Binding-site contacts:
Ligand atom N13 contacts residue GLU106 of chain 1.A at 2.9 Å (salt-bridge).
Ligand atom C2 contacts residue LEU160 of chain 1.A at 3.6 Å (hydrophobic).
Ligand atom O22 contacts residue ASP171 of chain 1.A at 3.2 Å.
Ligand atom C9 contacts residue GLY111 of chain 1.A at 3.8 Å.
Ligand atom N13 contacts residue LEU160 of chain 1.A at 3.8 Å.
Ligand atom C7 contacts residue VAL31 of chain 1.A at 3.6 Å (hydrophobic).
Ligand atom C19 contacts residue MET105 of chain 1.A at 3.5 Å (hydrophobic).
Ligand atom C16 contacts residue VAL170 of chain 1.A at 3.4 Å (hydrophobic).
Ligand atom C9 contacts residue ASP115 of chain 1.A at 3.5 Å.
Ligand atom C10 contacts residue ASP115 of chain 1.A at 3.7 Å.
Ligand atom C12 contacts residue VAL31 of chain 1.A at 3.5 Å (hydrophobic).
Ligand atom N4 contacts residue LEU160 of chain 1.A at 3.8 Å.
Ligand atom C23 contacts residue MET105 of chain 1.A at 3.8 Å (hydrophobic).
Ligand atom C11 contacts residue VAL31 of chain 1.A at 3.9 Å (hydrophobic).
Ligand atom O21 contacts residue VAL39 of chain 1.A at 3.3 Å.
Ligand atom C6 contacts residue VAL31 of chain 1.A at 3.9 Å (hydrophobic).
Ligand atom C8 contacts residue TYR36 of chain 1.A at 3.7 Å (hydrophobic).
Ligand atom C16 contacts residue TYR36 of chain 1.A at 3.4 Å (hydrophobic).
Ligand atom C10 contacts residue GLY111 of chain 1.A at 3.7 Å.
Ligand atom N4 contacts residue GLU106 of chain 1.A at 3.7 Å.
Ligand atom C5 contacts residue CYS108 of chain 1.A at 3.0 Å (hydrophobic).
Ligand atom N4 contacts residue PHE107 of chain 1.A at 3.8 Å.
Ligand atom C19 contacts residue ALA52 of chain 1.A at 3.9 Å (hydrophobic).
Ligand atom C12 contacts residue CYS108 of chain 1.A at 3.7 Å (hydrophobic).
Ligand atom C18 contacts residue VAL39 of chain 1.A at 3.6 Å (hydrophobic).
Ligand atom O21 contacts residue LYS54 of chain 1.A at 3.3 Å.
Ligand atom C19 contacts residue VAL39 of chain 1.A at 3.5 Å (hydrophobic).
Ligand atom C1 contacts residue VAL31 of chain 1.A at 3.6 Å (hydrophobic).
Ligand atom C3 contacts residue LEU160 of chain 1.A at 3.5 Å (hydrophobic).
Ligand atom C3 contacts residue GLU106 of chain 1.A at 3.7 Å.
Ligand atom N13 contacts residue ALA52 of chain 1.A at 3.5 Å.
Ligand atom O24 contacts residue ASP115 of chain 1.A at 3.3 Å (salt-bridge).
Ligand atom C15 contacts residue VAL170 of chain 1.A at 3.5 Å (hydrophobic).
Ligand atom C18 contacts residue MET105 of chain 1.A at 3.4 Å (hydrophobic).
Ligand atom C3 contacts residue ALA52 of chain 1.A at 3.6 Å (hydrophobic).
Ligand atom C11 contacts residue GLY111 of chain 1.A at 3.9 Å.
Ligand atom N13 contacts residue MET105 of chain 1.A at 3.9 Å.
Ligand atom C8 contacts residue LEU160 of chain 1.A at 3.9 Å (hydrophobic).
Ligand atom N4 contacts residue CYS108 of chain 1.A at 2.9 Å (h-bond).
Ligand atom C15 contacts residue TYR36 of chain 1.A at 3.5 Å (hydrophobic).

The protein below binds the small molecule below.
Small molecule (SMILES): CS(=O)(=O)c1ccc(-c2cc(-c3ccc(O)cc3)cnc2N)cc1

Sequence of chain 1.A:
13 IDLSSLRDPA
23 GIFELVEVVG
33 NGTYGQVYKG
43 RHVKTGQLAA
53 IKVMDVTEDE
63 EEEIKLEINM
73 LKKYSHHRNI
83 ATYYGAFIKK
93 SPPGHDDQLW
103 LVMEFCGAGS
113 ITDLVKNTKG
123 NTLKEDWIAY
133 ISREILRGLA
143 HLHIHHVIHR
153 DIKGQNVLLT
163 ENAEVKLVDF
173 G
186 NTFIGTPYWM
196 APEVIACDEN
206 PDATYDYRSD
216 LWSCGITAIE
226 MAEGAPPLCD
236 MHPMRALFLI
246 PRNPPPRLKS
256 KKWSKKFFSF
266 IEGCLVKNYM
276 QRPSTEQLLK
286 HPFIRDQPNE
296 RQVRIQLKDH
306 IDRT